Sequence of chain 1.D:
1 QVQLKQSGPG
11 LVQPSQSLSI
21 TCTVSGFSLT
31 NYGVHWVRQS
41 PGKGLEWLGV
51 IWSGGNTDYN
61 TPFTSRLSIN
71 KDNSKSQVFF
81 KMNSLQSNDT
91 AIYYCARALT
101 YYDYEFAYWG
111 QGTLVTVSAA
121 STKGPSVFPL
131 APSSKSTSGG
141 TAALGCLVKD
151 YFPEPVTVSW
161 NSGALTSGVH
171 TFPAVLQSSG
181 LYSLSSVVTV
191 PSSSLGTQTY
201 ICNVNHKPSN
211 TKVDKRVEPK

Binding-site contacts:
Ligand atom NH2 contacts residue GLN111 of chain 1.D at 2.8 Å (h-bond).
Ligand atom C4 contacts residue VAL9 of chain 1.C at 3.4 Å (hydrophobic).
Ligand atom NH1 contacts residue GLN111 of chain 1.D at 2.9 Å (h-bond).
Ligand atom N contacts residue ASP85 of chain 1.C at 2.7 Å (salt-bridge).
Ligand atom O2 contacts residue PRO9 of chain 1.D at 3.2 Å.
Ligand atom CD1 contacts residue GLN39 of chain 1.D at 3.5 Å.
Ligand atom NH1 contacts residue SER43 of chain 1.C at 3.5 Å (h-bond).
Ligand atom O contacts residue ASN41 of chain 1.C at 3.4 Å (h-bond).
Ligand atom C contacts residue ASP85 of chain 1.C at 3.4 Å.
Ligand atom NH1 contacts residue TYR94 of chain 1.D at 3.5 Å.
Ligand atom CD contacts residue ILE92 of chain 1.D at 3.6 Å (hydrophobic).
Ligand atom O contacts residue LYS103 of chain 1.C at 3.1 Å (salt-bridge).
Ligand atom NE contacts residue ILE92 of chain 1.D at 3.4 Å.
Ligand atom CD contacts residue ASP85 of chain 1.C at 3.5 Å.
Ligand atom CD1 contacts residue THR90 of chain 1.D at 3.5 Å.
Ligand atom NH2 contacts residue ALA84 of chain 1.C at 3.2 Å.
Ligand atom CZ contacts residue GLN111 of chain 1.D at 3.3 Å.
Ligand atom O2 contacts residue LEU114 of chain 1.D at 2.9 Å (h-bond).
Ligand atom CB contacts residue GLU154 of chain 1.D at 3.1 Å.
Ligand atom CE1 contacts residue GLN39 of chain 1.D at 3.3 Å.
Ligand atom O2 contacts residue THR113 of chain 1.D at 3.6 Å.
Ligand atom NE2 contacts residue PRO41 of chain 1.D at 3.3 Å.
Ligand atom O contacts residue GLN38 of chain 1.C at 3.5 Å (h-bond).
Ligand atom NH1 contacts residue THR40 of chain 1.C at 3.2 Å (h-bond).
Ligand atom CD2 contacts residue ILE92 of chain 1.D at 3.6 Å (hydrophobic).
Ligand atom CD contacts residue THR40 of chain 1.C at 3.6 Å.
Ligand atom NE contacts residue ASP85 of chain 1.C at 2.8 Å (salt-bridge).
Ligand atom OG contacts residue GLU154 of chain 1.D at 2.8 Å (salt-bridge).
Ligand atom NH2 contacts residue ASP85 of chain 1.C at 3.0 Å (salt-bridge).
Ligand atom CD contacts residue PRO41 of chain 1.D at 3.5 Å (hydrophobic).
Ligand atom CD contacts residue GLY42 of chain 1.C at 3.2 Å.
Ligand atom CD2 contacts residue TYR87 of chain 1.C at 3.5 Å (hydrophobic).
Ligand atom OE1 contacts residue PRO41 of chain 1.D at 3.4 Å (h-bond).
Ligand atom NH1 contacts residue GLY42 of chain 1.C at 3.4 Å (h-bond).
Ligand atom CA contacts residue ASP85 of chain 1.C at 3.3 Å.
Ligand atom C01 contacts residue LEU114 of chain 1.D at 3.4 Å (hydrophobic).
Ligand atom CZ contacts residue GLN39 of chain 1.D at 3.4 Å.
Ligand atom O contacts residue PRO41 of chain 1.D at 3.3 Å.
Ligand atom O contacts residue ASN41 of chain 1.C at 2.8 Å (h-bond).
Ligand atom C01 contacts residue GLY112 of chain 1.D at 3.4 Å.

The protein below binds the small molecule below.
Small molecule (SMILES): CC(C)C[C@@H]1NC(=O)[C@H](CCCN=C(N)N)NC(=O)[C@H](CCCNC(=N)NCCCO)NC(=O)[C@H]([C@@H](C)O)NC(=O)[C@H](CO)NC(=O)[C@H](CC(C)C)NC(=O)[C@H](CC(=O)O)NC(=O)[C@H](Cc2ccccc2)NC(=O)[C@H](CCC(N)=O)NC(=O)CCCCCCNC(=O)[C@H](CCCCN)NC1=O

Sequence of chain 1.C:
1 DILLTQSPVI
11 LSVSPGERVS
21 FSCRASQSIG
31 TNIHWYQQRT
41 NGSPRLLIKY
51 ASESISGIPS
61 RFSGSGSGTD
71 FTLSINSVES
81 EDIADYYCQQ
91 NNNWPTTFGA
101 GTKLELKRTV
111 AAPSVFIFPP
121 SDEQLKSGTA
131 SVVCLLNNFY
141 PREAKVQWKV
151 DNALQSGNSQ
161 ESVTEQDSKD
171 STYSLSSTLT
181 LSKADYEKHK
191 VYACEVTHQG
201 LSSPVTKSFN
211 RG